This small molecule binds to this protein.
Small molecule (SMILES): Fc1cc(-c2cc[nH]/c(=N/c3ccc(-n4cnc(N5CCOCC5)n4)cc3)n2)cc(N2CCOCC2)c1

Binding-site contacts:
Ligand atom C15 contacts residue ALA36 of chain 1.A at 2.9 Å (hydrophobic).
Ligand atom C01 contacts residue LEU168 of chain 1.A at 3.5 Å (hydrophobic).
Ligand atom C26 contacts residue LYS55 of chain 1.A at 3.7 Å.
Ligand atom C01 contacts residue VAL40 of chain 1.A at 3.6 Å (hydrophobic).
Ligand atom C14 contacts residue SER155 of chain 1.A at 3.1 Å.
Ligand atom N31 contacts residue ALA53 of chain 1.A at 3.4 Å.
Ligand atom N18 contacts residue LYS55 of chain 1.A at 2.7 Å (salt-bridge).
Ligand atom C11 contacts residue ALA36 of chain 1.A at 3.7 Å (hydrophobic).
Ligand atom C16 contacts residue LYS55 of chain 1.A at 3.7 Å.
Ligand atom C26 contacts residue VAL40 of chain 1.A at 3.7 Å (hydrophobic).
Ligand atom C15 contacts residue GLY35 of chain 1.A at 3.5 Å.
Ligand atom C35 contacts residue ALA53 of chain 1.A at 3.7 Å (hydrophobic).
Ligand atom C04 contacts residue LEU168 of chain 1.A at 3.5 Å (hydrophobic).
Ligand atom C24 contacts residue ILE32 of chain 1.A at 3.7 Å (hydrophobic).
Ligand atom C04 contacts residue LYS55 of chain 1.A at 3.2 Å.
Ligand atom C33 contacts residue ILE32 of chain 1.A at 3.7 Å (hydrophobic).
Ligand atom N17 contacts residue GLY35 of chain 1.A at 3.5 Å.
Ligand atom C16 contacts residue GLN37 of chain 1.A at 3.0 Å.
Ligand atom C06 contacts residue MET111 of chain 1.A at 3.6 Å (hydrophobic).
Ligand atom N29 contacts residue ALA36 of chain 1.A at 3.6 Å.
Ligand atom C07 contacts residue ILE32 of chain 1.A at 3.8 Å (hydrophobic).
Ligand atom C27 contacts residue LYS55 of chain 1.A at 3.7 Å.
Ligand atom C35 contacts residue MET111 of chain 1.A at 3.0 Å (hydrophobic).
Ligand atom C35 contacts residue GLU109 of chain 1.A at 3.4 Å.
Ligand atom O20 contacts residue SER34 of chain 1.A at 3.6 Å.
Ligand atom C31 contacts residue ALA53 of chain 1.A at 3.7 Å (hydrophobic).
Ligand atom C03 contacts residue VAL40 of chain 1.A at 3.6 Å (hydrophobic).
Ligand atom C03 contacts residue LEU168 of chain 1.A at 3.5 Å (hydrophobic).
Ligand atom C23 contacts residue LEU168 of chain 1.A at 3.6 Å (hydrophobic).
Ligand atom C14 contacts residue ASN114 of chain 1.A at 3.7 Å.
Ligand atom N30 contacts residue LYS55 of chain 1.A at 3.6 Å (salt-bridge).
Ligand atom F37 contacts residue GLN117 of chain 1.A at 3.0 Å.
Ligand atom N31 contacts residue GLU109 of chain 1.A at 3.5 Å (salt-bridge).
Ligand atom C02 contacts residue LEU168 of chain 1.A at 3.6 Å (hydrophobic).
Ligand atom C34 contacts residue MET111 of chain 1.A at 3.1 Å (hydrophobic).
Ligand atom C26 contacts residue LEU168 of chain 1.A at 3.4 Å (hydrophobic).
Ligand atom F37 contacts residue ALA113 of chain 1.A at 3.5 Å.
Ligand atom O20 contacts residue SER155 of chain 1.A at 3.8 Å.
Ligand atom C10 contacts residue SER155 of chain 1.A at 2.7 Å.
Ligand atom C23 contacts residue VAL40 of chain 1.A at 3.7 Å (hydrophobic).

Sequence of chain 1.A:
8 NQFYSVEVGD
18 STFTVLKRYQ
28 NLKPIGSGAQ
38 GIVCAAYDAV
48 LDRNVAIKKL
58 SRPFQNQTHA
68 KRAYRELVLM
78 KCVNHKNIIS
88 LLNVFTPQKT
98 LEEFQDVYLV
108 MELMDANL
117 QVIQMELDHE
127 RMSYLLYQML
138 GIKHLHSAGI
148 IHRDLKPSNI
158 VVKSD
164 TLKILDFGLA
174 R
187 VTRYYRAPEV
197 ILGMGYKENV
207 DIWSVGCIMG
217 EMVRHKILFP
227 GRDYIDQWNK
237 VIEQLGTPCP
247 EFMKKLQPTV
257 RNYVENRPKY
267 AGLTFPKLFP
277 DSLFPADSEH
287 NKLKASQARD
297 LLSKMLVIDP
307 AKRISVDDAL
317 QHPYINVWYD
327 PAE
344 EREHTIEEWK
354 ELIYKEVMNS